Binding-site contacts:
Ligand atom C6 contacts residue GLN926 of chain 1.A at 4.3 Å.
Ligand atom O5 contacts residue ASN717 of chain 1.A at 2.3 Å (h-bond).
Ligand atom C1 contacts residue ASN717 of chain 1.A at 1.4 Å.
Ligand atom C1 contacts residue GLN1071 of chain 1.A at 4.2 Å.
Ligand atom C7 contacts residue ASN717 of chain 1.A at 3.4 Å.
Ligand atom O7 contacts residue GLN1071 of chain 1.A at 3.8 Å.
Ligand atom C8 contacts residue LEU922 of chain 1.A at 3.7 Å (hydrophobic).
Ligand atom C4 contacts residue ASN717 of chain 1.A at 4.2 Å.
Ligand atom O7 contacts residue LEU922 of chain 1.A at 3.9 Å.
Ligand atom O4 contacts residue LEU922 of chain 1.A at 4.2 Å.
Ligand atom O6 contacts residue GLN926 of chain 1.A at 3.7 Å.
Ligand atom C2 contacts residue ASN717 of chain 1.A at 2.5 Å.
Ligand atom C5 contacts residue LEU922 of chain 1.A at 4.1 Å (hydrophobic).
Ligand atom O7 contacts residue ASN717 of chain 1.A at 3.4 Å (h-bond).
Ligand atom O5 contacts residue GLN1071 of chain 1.A at 3.9 Å.
Ligand atom N2 contacts residue ASN717 of chain 1.A at 2.9 Å (h-bond).
Ligand atom C3 contacts residue ASN717 of chain 1.A at 3.8 Å.
Ligand atom C7 contacts residue LEU922 of chain 1.A at 3.9 Å (hydrophobic).
Ligand atom C5 contacts residue ASN717 of chain 1.A at 3.6 Å.
Ligand atom C5 contacts residue GLN926 of chain 1.A at 4.5 Å.
Ligand atom O6 contacts residue LEU922 of chain 1.A at 3.8 Å.
Ligand atom C1 contacts residue LEU922 of chain 1.A at 4.4 Å (hydrophobic).

A protein and the small-molecule ligand that binds it are described below.
Small molecule (SMILES): CC(=O)N[C@H]1[C@H](O[C@H]2[C@H](O)[C@@H](NC(C)=O)CO[C@@H]2CO)O[C@H](CO)[C@@H](O[C@@H]2O[C@H](CO)[C@@H](O)[C@H](O[C@H]3O[C@H](CO)[C@@H](O)[C@H](O)[C@@H]3O)[C@@H]2O)[C@@H]1O

Sequence of chain 1.A:
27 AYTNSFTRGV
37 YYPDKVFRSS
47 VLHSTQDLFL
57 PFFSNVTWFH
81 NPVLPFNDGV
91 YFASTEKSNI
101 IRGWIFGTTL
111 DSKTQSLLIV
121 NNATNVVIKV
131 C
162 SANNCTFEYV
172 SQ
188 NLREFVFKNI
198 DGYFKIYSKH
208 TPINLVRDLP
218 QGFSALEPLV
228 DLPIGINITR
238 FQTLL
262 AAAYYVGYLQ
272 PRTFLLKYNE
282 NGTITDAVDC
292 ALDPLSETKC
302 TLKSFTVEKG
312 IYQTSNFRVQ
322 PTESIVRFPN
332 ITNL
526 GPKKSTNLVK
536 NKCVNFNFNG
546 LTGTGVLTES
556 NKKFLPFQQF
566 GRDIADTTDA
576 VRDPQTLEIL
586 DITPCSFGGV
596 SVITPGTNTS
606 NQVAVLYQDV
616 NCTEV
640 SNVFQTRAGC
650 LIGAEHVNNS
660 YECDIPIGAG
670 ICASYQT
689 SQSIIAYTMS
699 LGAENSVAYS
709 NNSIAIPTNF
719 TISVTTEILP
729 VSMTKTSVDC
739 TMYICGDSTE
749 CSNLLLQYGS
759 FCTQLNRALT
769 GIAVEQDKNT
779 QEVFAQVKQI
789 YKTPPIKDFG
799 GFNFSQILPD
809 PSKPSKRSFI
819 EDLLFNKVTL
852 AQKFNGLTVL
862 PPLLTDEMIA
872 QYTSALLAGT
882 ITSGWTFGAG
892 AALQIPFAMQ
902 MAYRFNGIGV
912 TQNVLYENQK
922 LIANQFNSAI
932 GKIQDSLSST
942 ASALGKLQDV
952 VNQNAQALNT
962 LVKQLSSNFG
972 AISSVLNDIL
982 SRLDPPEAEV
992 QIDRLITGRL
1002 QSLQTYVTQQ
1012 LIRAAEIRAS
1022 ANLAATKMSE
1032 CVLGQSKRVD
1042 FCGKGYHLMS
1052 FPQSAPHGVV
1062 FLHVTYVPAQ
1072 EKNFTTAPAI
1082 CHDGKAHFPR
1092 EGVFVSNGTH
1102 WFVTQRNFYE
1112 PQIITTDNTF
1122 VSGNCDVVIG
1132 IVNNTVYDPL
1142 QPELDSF